Sequence of chain 1.E:
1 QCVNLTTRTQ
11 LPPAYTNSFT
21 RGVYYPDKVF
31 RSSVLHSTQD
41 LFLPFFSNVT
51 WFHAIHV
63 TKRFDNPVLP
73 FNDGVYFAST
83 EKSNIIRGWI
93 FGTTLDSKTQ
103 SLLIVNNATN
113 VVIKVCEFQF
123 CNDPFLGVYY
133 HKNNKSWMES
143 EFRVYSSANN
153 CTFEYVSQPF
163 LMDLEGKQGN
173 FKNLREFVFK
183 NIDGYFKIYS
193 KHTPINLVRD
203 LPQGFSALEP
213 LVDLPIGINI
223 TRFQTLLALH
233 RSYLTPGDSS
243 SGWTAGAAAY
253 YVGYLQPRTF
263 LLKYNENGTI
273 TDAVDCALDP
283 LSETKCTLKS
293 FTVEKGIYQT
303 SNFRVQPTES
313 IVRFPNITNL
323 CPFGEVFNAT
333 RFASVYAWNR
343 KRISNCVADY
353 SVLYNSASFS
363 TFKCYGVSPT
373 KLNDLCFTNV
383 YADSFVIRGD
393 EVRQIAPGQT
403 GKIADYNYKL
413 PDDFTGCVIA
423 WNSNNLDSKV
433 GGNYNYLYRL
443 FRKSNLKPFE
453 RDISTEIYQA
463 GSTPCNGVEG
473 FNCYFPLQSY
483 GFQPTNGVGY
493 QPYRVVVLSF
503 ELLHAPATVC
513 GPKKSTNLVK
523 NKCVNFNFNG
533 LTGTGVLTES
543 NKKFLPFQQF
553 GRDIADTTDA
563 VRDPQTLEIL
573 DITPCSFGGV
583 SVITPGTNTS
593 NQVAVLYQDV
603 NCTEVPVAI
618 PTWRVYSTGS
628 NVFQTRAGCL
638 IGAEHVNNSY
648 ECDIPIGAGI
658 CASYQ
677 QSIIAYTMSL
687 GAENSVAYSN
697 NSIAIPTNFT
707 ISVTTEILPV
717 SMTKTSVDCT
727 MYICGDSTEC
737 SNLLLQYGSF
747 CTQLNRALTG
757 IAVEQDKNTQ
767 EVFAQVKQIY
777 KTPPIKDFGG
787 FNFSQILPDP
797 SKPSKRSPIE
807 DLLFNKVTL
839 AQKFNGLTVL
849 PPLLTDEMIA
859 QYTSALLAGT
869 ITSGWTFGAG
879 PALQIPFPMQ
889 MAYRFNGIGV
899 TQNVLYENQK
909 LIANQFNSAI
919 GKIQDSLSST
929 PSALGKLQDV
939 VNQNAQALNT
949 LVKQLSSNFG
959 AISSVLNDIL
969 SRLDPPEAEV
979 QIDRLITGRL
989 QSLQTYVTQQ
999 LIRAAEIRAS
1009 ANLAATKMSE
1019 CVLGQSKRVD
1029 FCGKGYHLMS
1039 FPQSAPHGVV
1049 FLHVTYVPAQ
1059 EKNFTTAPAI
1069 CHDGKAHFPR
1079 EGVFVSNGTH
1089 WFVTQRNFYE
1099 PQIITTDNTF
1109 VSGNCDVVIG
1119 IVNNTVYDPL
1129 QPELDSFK

A small-molecule ligand and the protein it binds are described below.
Small molecule (SMILES): CC(=O)N[C@@H]1[C@@H](O)[C@H](O)[C@@H](CO)O[C@H]1O

Binding-site contacts:
Ligand atom C2 contacts residue ASN269 of chain 1.E at 2.6 Å.
Ligand atom C3 contacts residue ASN269 of chain 1.E at 3.9 Å.
Ligand atom C4 contacts residue ASN269 of chain 1.E at 4.3 Å.
Ligand atom C2 contacts residue GLU268 of chain 1.E at 3.1 Å.
Ligand atom N2 contacts residue ASN269 of chain 1.E at 3.0 Å (h-bond).
Ligand atom O5 contacts residue ASN269 of chain 1.E at 2.4 Å (h-bond).
Ligand atom O7 contacts residue ASN269 of chain 1.E at 3.8 Å.
Ligand atom C7 contacts residue GLU268 of chain 1.E at 3.2 Å.
Ligand atom C7 contacts residue ASN269 of chain 1.E at 3.7 Å.
Ligand atom C5 contacts residue ASN269 of chain 1.E at 3.7 Å.
Ligand atom C1 contacts residue ASN269 of chain 1.E at 1.5 Å.
Ligand atom C8 contacts residue GLU268 of chain 1.E at 3.3 Å.
Ligand atom C1 contacts residue GLU268 of chain 1.E at 3.2 Å.
Ligand atom C3 contacts residue GLU268 of chain 1.E at 3.7 Å.
Ligand atom O3 contacts residue GLU268 of chain 1.E at 4.4 Å.
Ligand atom O7 contacts residue GLU268 of chain 1.E at 4.3 Å.
Ligand atom N2 contacts residue GLU268 of chain 1.E at 2.3 Å (salt-bridge).